A small-molecule ligand and the protein it binds are described below.
Small molecule (SMILES): CC(=O)N[C@@H]1[C@@H](O)[C@H](O)[C@@H](CO)O[C@H]1O

Sequence of chain 1.B:
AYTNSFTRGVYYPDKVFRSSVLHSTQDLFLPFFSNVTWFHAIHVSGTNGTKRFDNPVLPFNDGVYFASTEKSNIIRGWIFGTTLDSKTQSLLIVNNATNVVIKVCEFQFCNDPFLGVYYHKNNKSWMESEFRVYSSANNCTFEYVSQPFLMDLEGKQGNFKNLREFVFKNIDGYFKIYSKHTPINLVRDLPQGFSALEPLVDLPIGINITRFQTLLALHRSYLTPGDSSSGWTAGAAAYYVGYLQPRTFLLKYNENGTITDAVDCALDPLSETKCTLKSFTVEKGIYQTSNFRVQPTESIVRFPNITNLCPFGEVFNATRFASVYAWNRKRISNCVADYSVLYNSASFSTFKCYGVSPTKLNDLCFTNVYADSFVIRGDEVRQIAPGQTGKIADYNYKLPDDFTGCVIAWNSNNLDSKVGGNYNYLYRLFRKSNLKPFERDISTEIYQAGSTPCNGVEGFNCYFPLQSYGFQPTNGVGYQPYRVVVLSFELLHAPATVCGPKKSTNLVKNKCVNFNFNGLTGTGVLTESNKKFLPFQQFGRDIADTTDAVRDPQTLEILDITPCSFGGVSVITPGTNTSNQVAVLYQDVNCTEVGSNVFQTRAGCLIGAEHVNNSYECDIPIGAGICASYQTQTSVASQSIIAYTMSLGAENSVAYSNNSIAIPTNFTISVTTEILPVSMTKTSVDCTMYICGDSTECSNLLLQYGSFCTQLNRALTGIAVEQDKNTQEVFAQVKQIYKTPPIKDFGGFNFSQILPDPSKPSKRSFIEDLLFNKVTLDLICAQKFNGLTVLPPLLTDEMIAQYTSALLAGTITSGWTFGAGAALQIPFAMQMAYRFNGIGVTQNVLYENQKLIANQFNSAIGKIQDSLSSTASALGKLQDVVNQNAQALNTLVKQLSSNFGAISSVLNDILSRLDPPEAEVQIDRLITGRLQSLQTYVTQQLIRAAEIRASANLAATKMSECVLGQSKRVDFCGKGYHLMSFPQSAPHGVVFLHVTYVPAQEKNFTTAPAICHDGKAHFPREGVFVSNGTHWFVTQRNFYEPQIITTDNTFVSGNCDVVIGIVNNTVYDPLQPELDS

Binding-site contacts:
Ligand atom O7 contacts residue ASP777 of chain 1.A at 2.9 Å (salt-bridge).
Ligand atom C2 contacts residue ASN690 of chain 1.B at 2.5 Å.
Ligand atom O7 contacts residue ASN690 of chain 1.B at 3.4 Å (h-bond).
Ligand atom C3 contacts residue ASN690 of chain 1.B at 3.8 Å.
Ligand atom C5 contacts residue ASN691 of chain 1.B at 4.3 Å.
Ligand atom C8 contacts residue ASN690 of chain 1.B at 4.4 Å.
Ligand atom O6 contacts residue ASN691 of chain 1.B at 2.9 Å (h-bond).
Ligand atom C7 contacts residue ASN690 of chain 1.B at 3.3 Å.
Ligand atom C5 contacts residue ASN690 of chain 1.B at 3.7 Å.
Ligand atom C6 contacts residue ASN691 of chain 1.B at 3.2 Å.
Ligand atom C8 contacts residue ASP777 of chain 1.A at 3.5 Å.
Ligand atom O5 contacts residue ASN690 of chain 1.B at 2.4 Å (h-bond).
Ligand atom C4 contacts residue ASN690 of chain 1.B at 4.2 Å.
Ligand atom N2 contacts residue ASN690 of chain 1.B at 2.9 Å (h-bond).
Ligand atom C7 contacts residue ASP777 of chain 1.A at 3.5 Å.
Ligand atom O6 contacts residue ASN690 of chain 1.B at 4.3 Å.
Ligand atom C1 contacts residue ASN690 of chain 1.B at 1.4 Å.
Ligand atom O5 contacts residue ASN691 of chain 1.B at 4.1 Å.

Sequence of chain 1.A:
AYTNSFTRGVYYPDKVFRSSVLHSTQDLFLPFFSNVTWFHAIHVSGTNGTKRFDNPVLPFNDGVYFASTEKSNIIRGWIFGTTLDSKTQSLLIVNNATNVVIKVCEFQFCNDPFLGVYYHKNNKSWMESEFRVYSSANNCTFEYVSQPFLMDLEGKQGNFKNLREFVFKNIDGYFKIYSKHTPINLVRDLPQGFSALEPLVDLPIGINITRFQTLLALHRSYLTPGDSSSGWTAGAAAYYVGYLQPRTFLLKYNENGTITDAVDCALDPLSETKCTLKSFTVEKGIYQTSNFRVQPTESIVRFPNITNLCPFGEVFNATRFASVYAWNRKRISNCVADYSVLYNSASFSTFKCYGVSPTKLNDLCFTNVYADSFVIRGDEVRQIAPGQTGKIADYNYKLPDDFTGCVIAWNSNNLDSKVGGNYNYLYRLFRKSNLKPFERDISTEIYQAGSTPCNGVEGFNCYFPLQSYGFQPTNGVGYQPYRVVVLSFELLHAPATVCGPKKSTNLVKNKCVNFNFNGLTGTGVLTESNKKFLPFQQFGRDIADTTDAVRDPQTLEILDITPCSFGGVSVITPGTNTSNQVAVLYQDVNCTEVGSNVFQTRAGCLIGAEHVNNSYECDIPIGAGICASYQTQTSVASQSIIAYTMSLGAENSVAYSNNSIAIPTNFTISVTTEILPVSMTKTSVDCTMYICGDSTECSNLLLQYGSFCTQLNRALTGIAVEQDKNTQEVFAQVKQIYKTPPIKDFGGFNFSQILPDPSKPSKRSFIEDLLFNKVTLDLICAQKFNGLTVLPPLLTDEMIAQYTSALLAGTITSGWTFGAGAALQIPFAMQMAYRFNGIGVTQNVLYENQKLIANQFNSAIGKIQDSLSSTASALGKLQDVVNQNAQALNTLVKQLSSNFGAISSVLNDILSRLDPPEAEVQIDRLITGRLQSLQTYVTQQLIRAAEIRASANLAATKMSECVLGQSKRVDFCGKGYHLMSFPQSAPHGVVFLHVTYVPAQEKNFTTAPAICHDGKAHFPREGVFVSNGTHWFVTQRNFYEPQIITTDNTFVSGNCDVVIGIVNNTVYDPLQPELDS